Binding-site contacts:
Ligand atom C4 contacts residue GLN263 of chain 1.E at 4.0 Å.
Ligand atom O5 contacts residue ARG412 of chain 1.E at 4.1 Å.
Ligand atom O6 contacts residue ARG412 of chain 1.E at 3.6 Å.
Ligand atom C7 contacts residue ASN265 of chain 1.E at 3.6 Å.
Ligand atom C5 contacts residue GLN263 of chain 1.E at 3.4 Å.
Ligand atom C5 contacts residue ASN265 of chain 1.E at 3.7 Å.
Ligand atom O5 contacts residue VAL414 of chain 1.E at 4.3 Å.
Ligand atom C3 contacts residue GLN263 of chain 1.E at 3.9 Å.
Ligand atom C6 contacts residue GLN263 of chain 1.E at 4.4 Å.
Ligand atom O5 contacts residue ASN265 of chain 1.E at 2.4 Å (h-bond).
Ligand atom O6 contacts residue VAL414 of chain 1.E at 4.3 Å.
Ligand atom C3 contacts residue ASN265 of chain 1.E at 3.8 Å.
Ligand atom C2 contacts residue GLN263 of chain 1.E at 4.4 Å.
Ligand atom C8 contacts residue GLN263 of chain 1.E at 3.4 Å.
Ligand atom O4 contacts residue GLN263 of chain 1.E at 3.9 Å.
Ligand atom C1 contacts residue GLN263 of chain 1.E at 3.9 Å.
Ligand atom C8 contacts residue ASN265 of chain 1.E at 3.9 Å.
Ligand atom C2 contacts residue ASN265 of chain 1.E at 2.5 Å.
Ligand atom O5 contacts residue GLN263 of chain 1.E at 4.1 Å.
Ligand atom C1 contacts residue ASN265 of chain 1.E at 1.4 Å.
Ligand atom O7 contacts residue SER303 of chain 1.E at 4.1 Å.
Ligand atom C4 contacts residue ASN265 of chain 1.E at 4.2 Å.
Ligand atom N2 contacts residue ASN265 of chain 1.E at 2.9 Å (h-bond).
Ligand atom O7 contacts residue ASN301 of chain 1.E at 4.4 Å.
Ligand atom O7 contacts residue ASN265 of chain 1.E at 4.5 Å.

The small molecule below binds the protein below.
Small molecule (SMILES): CC(=O)N[C@H]1[C@H](O[C@H]2[C@H](O)[C@@H](NC(C)=O)CO[C@@H]2CO)O[C@H](CO)[C@@H](O)[C@@H]1O

Sequence of chain 1.E:
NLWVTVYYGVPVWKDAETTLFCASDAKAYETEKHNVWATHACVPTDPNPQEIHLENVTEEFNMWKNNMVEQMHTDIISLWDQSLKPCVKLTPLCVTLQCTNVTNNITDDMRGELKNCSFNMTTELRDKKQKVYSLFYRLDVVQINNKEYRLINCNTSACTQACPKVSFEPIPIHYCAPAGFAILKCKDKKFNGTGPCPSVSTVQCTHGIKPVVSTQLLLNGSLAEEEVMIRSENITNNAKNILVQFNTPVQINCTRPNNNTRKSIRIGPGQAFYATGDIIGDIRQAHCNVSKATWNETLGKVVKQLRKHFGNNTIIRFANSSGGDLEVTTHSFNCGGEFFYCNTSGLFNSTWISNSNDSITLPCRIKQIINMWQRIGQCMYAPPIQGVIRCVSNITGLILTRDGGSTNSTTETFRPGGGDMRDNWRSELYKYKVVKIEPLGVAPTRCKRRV